Sequence of chain 1.H:
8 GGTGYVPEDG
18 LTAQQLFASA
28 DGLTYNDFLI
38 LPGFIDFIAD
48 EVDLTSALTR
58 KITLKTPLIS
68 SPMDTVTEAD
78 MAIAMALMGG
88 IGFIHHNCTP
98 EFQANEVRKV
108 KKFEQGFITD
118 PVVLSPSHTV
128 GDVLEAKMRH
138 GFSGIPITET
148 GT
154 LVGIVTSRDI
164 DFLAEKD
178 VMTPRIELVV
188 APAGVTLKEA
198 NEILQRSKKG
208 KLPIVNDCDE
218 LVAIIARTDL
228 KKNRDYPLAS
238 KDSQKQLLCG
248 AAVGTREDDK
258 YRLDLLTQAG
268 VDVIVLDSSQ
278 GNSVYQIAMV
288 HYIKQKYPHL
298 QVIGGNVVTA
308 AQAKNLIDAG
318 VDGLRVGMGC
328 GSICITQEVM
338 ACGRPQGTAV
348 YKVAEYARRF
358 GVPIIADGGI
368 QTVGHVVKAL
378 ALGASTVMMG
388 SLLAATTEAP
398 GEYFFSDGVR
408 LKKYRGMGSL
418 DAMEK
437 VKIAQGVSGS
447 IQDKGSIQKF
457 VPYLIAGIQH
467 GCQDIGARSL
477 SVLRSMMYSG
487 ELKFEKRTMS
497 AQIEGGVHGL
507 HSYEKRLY

This protein binds this small molecule.
Small molecule (SMILES): O=c1[nH]cnc2c1ncn2[C@@H]1O[C@H](COP(=O)(O)O)[C@@H](O)[C@H]1O

Binding-site contacts:
Ligand atom O3P contacts residue GLY387 of chain 1.H at 3.1 Å (h-bond).
Ligand atom P contacts residue SER329 of chain 1.H at 3.4 Å.
Ligand atom O1P contacts residue GLY328 of chain 1.H at 3.6 Å.
Ligand atom O1P contacts residue GLY366 of chain 1.H at 2.6 Å (h-bond).
Ligand atom O1P contacts residue SER329 of chain 1.H at 3.6 Å (h-bond).
Ligand atom N1 contacts residue GLN441 of chain 1.H at 2.7 Å (h-bond).
Ligand atom N1 contacts residue NAD1 of chain 1.NA at 3.6 Å.
Ligand atom C2' contacts residue ASP364 of chain 1.H at 3.5 Å.
Ligand atom C6 contacts residue GLY415 of chain 1.H at 3.3 Å.
Ligand atom O6 contacts residue GLY415 of chain 1.H at 2.2 Å (h-bond).
Ligand atom C5' contacts residue TYR411 of chain 1.H at 3.5 Å (hydrophobic).
Ligand atom O3' contacts residue SER68 of chain 1.H at 3.3 Å.
Ligand atom O3P contacts residue SER388 of chain 1.H at 2.7 Å (h-bond).
Ligand atom O1P contacts residue GLY365 of chain 1.H at 3.3 Å.
Ligand atom O6 contacts residue GLY413 of chain 1.H at 2.9 Å.
Ligand atom O6 contacts residue MET414 of chain 1.H at 2.8 Å (h-bond).
Ligand atom C5 contacts residue ILE330 of chain 1.H at 3.5 Å (hydrophobic).
Ligand atom N3 contacts residue NAD1 of chain 1.NA at 3.4 Å.
Ligand atom C8 contacts residue MET70 of chain 1.H at 3.5 Å (hydrophobic).
Ligand atom C2 contacts residue CYS331 of chain 1.H at 3.2 Å (hydrophobic).
Ligand atom O2P contacts residue TYR411 of chain 1.H at 3.2 Å (h-bond).
Ligand atom O3' contacts residue ASP364 of chain 1.H at 2.2 Å (salt-bridge).
Ligand atom O2' contacts residue ARG322 of chain 1.H at 3.2 Å (salt-bridge).
Ligand atom N1 contacts residue GLY442 of chain 1.H at 3.5 Å.
Ligand atom O2P contacts residue SER329 of chain 1.H at 2.3 Å (h-bond).
Ligand atom C2' contacts residue ARG322 of chain 1.H at 3.5 Å.
Ligand atom C2 contacts residue GLN441 of chain 1.H at 3.1 Å.
Ligand atom C4 contacts residue NAD1 of chain 1.NA at 3.7 Å.
Ligand atom C4' contacts residue ASP364 of chain 1.H at 3.5 Å.
Ligand atom C3' contacts residue ASP364 of chain 1.H at 3.2 Å.
Ligand atom N3 contacts residue CYS331 of chain 1.H at 3.5 Å.
Ligand atom N7 contacts residue MET70 of chain 1.H at 3.7 Å.
Ligand atom O5' contacts residue GLY387 of chain 1.H at 3.6 Å.
Ligand atom O2' contacts residue ASP364 of chain 1.H at 2.5 Å (salt-bridge).
Ligand atom N7 contacts residue MET414 of chain 1.H at 3.2 Å (h-bond).
Ligand atom C4 contacts residue ILE330 of chain 1.H at 3.6 Å (hydrophobic).
Ligand atom C2 contacts residue NAD1 of chain 1.NA at 3.4 Å.
Ligand atom O3' contacts residue MET385 of chain 1.H at 3.5 Å (h-bond).
Ligand atom C6 contacts residue MET414 of chain 1.H at 3.6 Å (hydrophobic).
Ligand atom O2' contacts residue NAD1 of chain 1.NA at 3.6 Å.